Binding-site contacts:
Ligand atom F24 contacts residue TYR48 of chain 1.A at 3.9 Å.
Ligand atom F23 contacts residue PHE11 of chain 1.A at 3.6 Å.
Ligand atom C17 contacts residue GLY90 of chain 1.A at 3.8 Å.
Ligand atom C9 contacts residue TYR74 of chain 1.A at 3.6 Å (hydrophobic).
Ligand atom O19 contacts residue SER71 of chain 1.A at 2.9 Å.
Ligand atom F15 contacts residue CYS106 of chain 1.A at 3.6 Å.
Ligand atom F15 contacts residue HIS15 of chain 1.A at 3.8 Å.
Ligand atom C3 contacts residue HIS15 of chain 1.A at 3.3 Å.
Ligand atom F23 contacts residue SER13 of chain 1.A at 3.2 Å.
Ligand atom C20 contacts residue PHE21 of chain 1.A at 3.8 Å (hydrophobic).
Ligand atom O18 contacts residue HIS60 of chain 1.A at 3.6 Å.
Ligand atom C2 contacts residue TYR48 of chain 1.A at 3.6 Å (hydrophobic).
Ligand atom F23 contacts residue ASN108 of chain 1.A at 3.3 Å.
Ligand atom S8 contacts residue TYR48 of chain 1.A at 3.7 Å.
Ligand atom F16 contacts residue MET19 of chain 1.A at 3.3 Å.
Ligand atom C22 contacts residue MET76 of chain 1.A at 3.6 Å (hydrophobic).
Ligand atom C14 contacts residue TYR74 of chain 1.A at 3.4 Å (hydrophobic).
Ligand atom C13 contacts residue ASN108 of chain 1.A at 3.4 Å.
Ligand atom C14 contacts residue TYR48 of chain 1.A at 3.5 Å (hydrophobic).
Ligand atom O10 contacts residue HIS60 of chain 1.A at 2.9 Å (h-bond).
Ligand atom S8 contacts residue TYR74 of chain 1.A at 3.6 Å.
Ligand atom F16 contacts residue ILE104 of chain 1.A at 3.3 Å.
Ligand atom C5 contacts residue HIS60 of chain 1.A at 3.7 Å.
Ligand atom C1 contacts residue TYR48 of chain 1.A at 3.5 Å (hydrophobic).
Ligand atom F24 contacts residue TYR74 of chain 1.A at 3.6 Å.
Ligand atom S8 contacts residue THR88 of chain 1.A at 3.7 Å.
Ligand atom C6 contacts residue TYR48 of chain 1.A at 3.7 Å (hydrophobic).
Ligand atom C7 contacts residue MET19 of chain 1.A at 3.7 Å (hydrophobic).
Ligand atom C17 contacts residue LEU63 of chain 1.A at 3.7 Å (hydrophobic).
Ligand atom C4 contacts residue TYR48 of chain 1.A at 3.5 Å (hydrophobic).
Ligand atom C3 contacts residue ALA44 of chain 1.A at 3.5 Å (hydrophobic).
Ligand atom C21 contacts residue TYR74 of chain 1.A at 3.6 Å (hydrophobic).
Ligand atom F16 contacts residue HIS60 of chain 1.A at 3.0 Å.
Ligand atom F24 contacts residue MET76 of chain 1.A at 3.2 Å.
Ligand atom F15 contacts residue ILE104 of chain 1.A at 3.2 Å.
Ligand atom C13 contacts residue HIS15 of chain 1.A at 3.8 Å.
Ligand atom F23 contacts residue PHE21 of chain 1.A at 3.3 Å.
Ligand atom C7 contacts residue HIS15 of chain 1.A at 3.6 Å.
Ligand atom C17 contacts residue VAL69 of chain 1.A at 3.5 Å (hydrophobic).
Ligand atom C20 contacts residue ASN108 of chain 1.A at 3.7 Å.

The protein below binds the small molecule below.
Small molecule (SMILES): CS(=O)(=O)c1sc(-c2cc(F)cc(F)c2)c2c1[C@H](O)C(F)(F)CC2

Sequence of chain 1.A:
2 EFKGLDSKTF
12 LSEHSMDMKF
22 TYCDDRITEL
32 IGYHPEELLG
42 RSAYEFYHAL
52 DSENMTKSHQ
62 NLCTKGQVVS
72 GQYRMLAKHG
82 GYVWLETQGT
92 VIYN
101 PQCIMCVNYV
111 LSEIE